Binding-site contacts:
Ligand atom C04 contacts residue HIS141 of chain 1.K at 4.1 Å.
Ligand atom C07 contacts residue HIS141 of chain 1.K at 3.8 Å.
Ligand atom N03 contacts residue ALA117 of chain 1.K at 3.6 Å.
Ligand atom N06 contacts residue GLY65 of chain 1.K at 3.7 Å.
Ligand atom C14 contacts residue GLU89 of chain 1.K at 3.9 Å.
Ligand atom C14 contacts residue MET88 of chain 1.K at 3.6 Å (hydrophobic).
Ligand atom C14 contacts residue SER118 of chain 1.K at 4.1 Å.
Ligand atom N06 contacts residue ILE90 of chain 1.K at 3.2 Å (h-bond).
Ligand atom C15 contacts residue ASP140 of chain 1.K at 3.9 Å.
Ligand atom S05 contacts residue ILE90 of chain 1.K at 4.0 Å.
Ligand atom C02 contacts residue HIS141 of chain 1.K at 3.9 Å.
Ligand atom C01 contacts residue ILE90 of chain 1.K at 3.6 Å (hydrophobic).
Ligand atom C10 contacts residue GLU89 of chain 1.K at 3.8 Å.
Ligand atom N03 contacts residue SER118 of chain 1.K at 3.0 Å (h-bond).
Ligand atom N08 contacts residue GLU89 of chain 1.K at 2.6 Å (salt-bridge).
Ligand atom N06 contacts residue GLU89 of chain 1.K at 3.2 Å (salt-bridge).
Ligand atom C18 contacts residue HIS141 of chain 1.K at 4.0 Å.
Ligand atom C07 contacts residue TRP142 of chain 1.K at 3.9 Å (hydrophobic).
Ligand atom C14 contacts residue GLY116 of chain 1.K at 3.5 Å.
Ligand atom C15 contacts residue HIS141 of chain 1.K at 4.0 Å.
Ligand atom C19 contacts residue ALA117 of chain 1.K at 3.9 Å (hydrophobic).
Ligand atom C04 contacts residue ILE90 of chain 1.K at 3.8 Å (hydrophobic).
Ligand atom O20 contacts residue TRP142 of chain 1.K at 3.9 Å.
Ligand atom N08 contacts residue GLY65 of chain 1.K at 3.6 Å.
Ligand atom C19 contacts residue SER118 of chain 1.K at 3.4 Å.
Ligand atom C01 contacts residue HIS141 of chain 1.K at 3.7 Å.
Ligand atom C10 contacts residue GLY65 of chain 1.K at 3.9 Å.
Ligand atom C17 contacts residue TRP142 of chain 1.K at 3.6 Å (hydrophobic).
Ligand atom C09 contacts residue SER118 of chain 1.K at 3.6 Å.
Ligand atom C14 contacts residue ILE90 of chain 1.K at 3.7 Å (hydrophobic).
Ligand atom C19 contacts residue GLN119 of chain 1.K at 3.6 Å.
Ligand atom C02 contacts residue ILE90 of chain 1.K at 3.5 Å (hydrophobic).
Ligand atom C09 contacts residue ILE90 of chain 1.K at 3.9 Å (hydrophobic).
Ligand atom S05 contacts residue TRP142 of chain 1.K at 3.4 Å.
Ligand atom C18 contacts residue TRP142 of chain 1.K at 3.8 Å (hydrophobic).
Ligand atom C13 contacts residue TRP142 of chain 1.K at 3.5 Å (hydrophobic).
Ligand atom N08 contacts residue ILE90 of chain 1.K at 4.0 Å.
Ligand atom C19 contacts residue TRP142 of chain 1.K at 3.8 Å (hydrophobic).
Ligand atom C04 contacts residue SER118 of chain 1.K at 4.0 Å.
Ligand atom C16 contacts residue TRP142 of chain 1.K at 3.9 Å (hydrophobic).

Sequence of chain 1.K:
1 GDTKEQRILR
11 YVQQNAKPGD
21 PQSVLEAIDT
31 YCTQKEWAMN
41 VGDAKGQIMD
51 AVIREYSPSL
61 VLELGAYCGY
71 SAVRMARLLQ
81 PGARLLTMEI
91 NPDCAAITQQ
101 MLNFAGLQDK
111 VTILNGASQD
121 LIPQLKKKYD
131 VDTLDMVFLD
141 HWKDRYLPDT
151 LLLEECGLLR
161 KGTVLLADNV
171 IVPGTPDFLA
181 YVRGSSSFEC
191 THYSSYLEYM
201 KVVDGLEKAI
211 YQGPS

A small-molecule ligand and the protein it binds are described below.
Small molecule (SMILES): COc1ccc(Cc2cc(-c3sc(C)nc3C)[nH]n2)cc1